Sequence of chain 1.A:
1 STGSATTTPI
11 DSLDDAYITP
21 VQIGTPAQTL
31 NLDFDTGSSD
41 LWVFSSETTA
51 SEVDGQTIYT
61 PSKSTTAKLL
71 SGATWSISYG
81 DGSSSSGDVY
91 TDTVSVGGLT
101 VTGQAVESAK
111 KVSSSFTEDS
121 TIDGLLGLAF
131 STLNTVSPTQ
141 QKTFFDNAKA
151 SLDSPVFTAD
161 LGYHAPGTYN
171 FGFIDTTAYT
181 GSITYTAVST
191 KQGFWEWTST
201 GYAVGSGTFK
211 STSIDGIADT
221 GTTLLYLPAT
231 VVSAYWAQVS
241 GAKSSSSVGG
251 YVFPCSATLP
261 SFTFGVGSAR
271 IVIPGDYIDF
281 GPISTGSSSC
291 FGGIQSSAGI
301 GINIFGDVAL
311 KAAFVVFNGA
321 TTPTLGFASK

Binding-site contacts:
Ligand atom C10 contacts residue ASP81 of chain 1.A at 3.7 Å.
Ligand atom C15 contacts residue ASP81 of chain 1.A at 4.1 Å.
Ligand atom C13 contacts residue THR222 of chain 1.A at 4.2 Å.
Ligand atom O4 contacts residue ILE304 of chain 1.A at 4.0 Å.
Ligand atom C2 contacts residue THR222 of chain 1.A at 3.4 Å.
Ligand atom C16 contacts residue LEU125 of chain 1.A at 3.8 Å (hydrophobic).
Ligand atom N14 contacts residue GLY221 of chain 1.A at 3.0 Å (h-bond).
Ligand atom F12 contacts residue ASP81 of chain 1.A at 3.9 Å.
Ligand atom C3 contacts residue ASP81 of chain 1.A at 4.2 Å.
Ligand atom C5 contacts residue ILE304 of chain 1.A at 3.3 Å (hydrophobic).
Ligand atom C17 contacts residue LEU125 of chain 1.A at 3.5 Å (hydrophobic).
Ligand atom O1 contacts residue GLY80 of chain 1.A at 3.4 Å (h-bond).
Ligand atom F12 contacts residue ILE300 of chain 1.A at 3.8 Å.
Ligand atom C11 contacts residue GLY80 of chain 1.A at 3.3 Å.
Ligand atom C8 contacts residue ASP81 of chain 1.A at 4.1 Å.
Ligand atom C6 contacts residue ILE300 of chain 1.A at 4.2 Å (hydrophobic).
Ligand atom O4 contacts residue THR222 of chain 1.A at 3.4 Å (h-bond).
Ligand atom C8 contacts residue TYR226 of chain 1.A at 3.6 Å (hydrophobic).
Ligand atom C16 contacts residue GLY221 of chain 1.A at 3.8 Å.
Ligand atom C16 contacts residue ASP33 of chain 1.A at 4.2 Å.
Ligand atom C11 contacts residue ILE300 of chain 1.A at 4.2 Å (hydrophobic).
Ligand atom F12 contacts residue GLY80 of chain 1.A at 3.0 Å.
Ligand atom C3 contacts residue THR222 of chain 1.A at 3.1 Å.
Ligand atom C11 contacts residue ASP81 of chain 1.A at 3.9 Å.
Ligand atom C5 contacts residue THR222 of chain 1.A at 3.9 Å.
Ligand atom C10 contacts residue GLY80 of chain 1.A at 3.2 Å.
Ligand atom C17 contacts residue ASP35 of chain 1.A at 3.6 Å.
Ligand atom C18 contacts residue GLY221 of chain 1.A at 4.2 Å.
Ligand atom C13 contacts residue ASP81 of chain 1.A at 3.6 Å.
Ligand atom C15 contacts residue GLY221 of chain 1.A at 3.2 Å.
Ligand atom C7 contacts residue TYR226 of chain 1.A at 3.5 Å (hydrophobic).
Ligand atom C18 contacts residue TYR79 of chain 1.A at 3.6 Å (hydrophobic).
Ligand atom O1 contacts residue TYR79 of chain 1.A at 3.9 Å.
Ligand atom O1 contacts residue ASP81 of chain 1.A at 3.6 Å (salt-bridge).
Ligand atom C17 contacts residue TYR79 of chain 1.A at 3.5 Å (hydrophobic).
Ligand atom C13 contacts residue GLY221 of chain 1.A at 3.5 Å.
Ligand atom C9 contacts residue ASP81 of chain 1.A at 4.0 Å.
Ligand atom C2 contacts residue GLY221 of chain 1.A at 4.2 Å.
Ligand atom C9 contacts residue GLY80 of chain 1.A at 4.3 Å.
Ligand atom C18 contacts residue ASP35 of chain 1.A at 4.2 Å.

The protein below binds the small molecule below.
Small molecule (SMILES): O[C@H](COCc1ccccc1F)CN1CCCC1